Sequence of chain 1.D:
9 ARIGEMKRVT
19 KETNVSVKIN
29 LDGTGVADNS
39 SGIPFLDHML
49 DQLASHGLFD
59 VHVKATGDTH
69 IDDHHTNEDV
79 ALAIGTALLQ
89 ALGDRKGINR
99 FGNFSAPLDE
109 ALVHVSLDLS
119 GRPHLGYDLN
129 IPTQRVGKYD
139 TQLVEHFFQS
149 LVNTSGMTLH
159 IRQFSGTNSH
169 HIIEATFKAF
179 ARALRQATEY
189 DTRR

The protein below binds the small molecule below.
Small molecule (SMILES): O=P(O)(O)OC[C@H](O)[C@@H](O)c1cnc[nH]1

Sequence of chain 1.T:
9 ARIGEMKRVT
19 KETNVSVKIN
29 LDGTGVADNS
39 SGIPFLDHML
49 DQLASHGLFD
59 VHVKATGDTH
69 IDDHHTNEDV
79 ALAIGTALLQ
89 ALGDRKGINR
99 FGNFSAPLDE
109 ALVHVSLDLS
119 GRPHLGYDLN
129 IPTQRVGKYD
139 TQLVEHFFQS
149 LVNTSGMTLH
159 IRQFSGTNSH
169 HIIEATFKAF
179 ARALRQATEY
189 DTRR

Binding-site contacts:
Ligand atom C4 contacts residue HIS73 of chain 1.H at 3.5 Å.
Ligand atom C6 contacts residue HIS168 of chain 1.D at 3.7 Å.
Ligand atom C3 contacts residue MN1 of chain 1.LA at 3.5 Å.
Ligand atom O1 contacts residue MN1 of chain 1.LA at 3.1 Å.
Ligand atom C6 contacts residue HIS169 of chain 1.D at 3.7 Å.
Ligand atom C4 contacts residue GLU172 of chain 1.D at 3.9 Å.
Ligand atom N1 contacts residue HIS73 of chain 1.H at 3.4 Å (h-bond).
Ligand atom P6 contacts residue ARG98 of chain 1.T at 4.0 Å.
Ligand atom O5 contacts residue ARG98 of chain 1.T at 3.7 Å.
Ligand atom N1 contacts residue MN1 of chain 1.LA at 2.4 Å.
Ligand atom C3 contacts residue GLU172 of chain 1.D at 4.0 Å.
Ligand atom O1 contacts residue HIS46 of chain 1.D at 4.0 Å.
Ligand atom C4 contacts residue MN1 of chain 1.LA at 3.2 Å.
Ligand atom C5 contacts residue HIS73 of chain 1.H at 4.2 Å.
Ligand atom N3 contacts residue HIS72 of chain 1.H at 3.6 Å (h-bond).
Ligand atom O1 contacts residue GLU20 of chain 1.H at 3.9 Å.
Ligand atom O5 contacts residue LYS176 of chain 1.D at 3.5 Å (salt-bridge).
Ligand atom O4 contacts residue ARG98 of chain 1.T at 3.4 Å (salt-bridge).
Ligand atom C6 contacts residue GLU172 of chain 1.D at 3.8 Å.
Ligand atom N3 contacts residue GLU76 of chain 1.H at 3.6 Å.
Ligand atom C6 contacts residue MN1 of chain 1.AB at 3.4 Å.
Ligand atom N3 contacts residue MN1 of chain 1.AB at 2.6 Å.
Ligand atom O2 contacts residue GLU20 of chain 1.H at 3.9 Å.
Ligand atom O1 contacts residue HIS73 of chain 1.H at 3.9 Å.
Ligand atom O5 contacts residue HIS54 of chain 1.D at 4.2 Å.
Ligand atom C5 contacts residue GLU76 of chain 1.H at 3.8 Å.
Ligand atom C3 contacts residue HIS73 of chain 1.H at 3.5 Å.
Ligand atom O1 contacts residue GLU172 of chain 1.D at 3.0 Å (salt-bridge).
Ligand atom C6 contacts residue HIS73 of chain 1.H at 4.2 Å.
Ligand atom C2 contacts residue GLU20 of chain 1.H at 3.7 Å.
Ligand atom N1 contacts residue GLU172 of chain 1.D at 3.1 Å (salt-bridge).
Ligand atom C3 contacts residue GLU20 of chain 1.H at 3.6 Å.
Ligand atom O4 contacts residue ARG120 of chain 1.T at 3.4 Å (salt-bridge).
Ligand atom C1 contacts residue ARG120 of chain 1.T at 4.2 Å.
Ligand atom C5 contacts residue MN1 of chain 1.AB at 3.5 Å.
Ligand atom P6 contacts residue LYS176 of chain 1.D at 4.3 Å.
Ligand atom N3 contacts residue HIS169 of chain 1.D at 3.6 Å.
Ligand atom C6 contacts residue MN1 of chain 1.LA at 3.4 Å.
Ligand atom C6 contacts residue HIS72 of chain 1.H at 3.7 Å.
Ligand atom N1 contacts residue HIS168 of chain 1.D at 3.6 Å.

Sequence of chain 1.H:
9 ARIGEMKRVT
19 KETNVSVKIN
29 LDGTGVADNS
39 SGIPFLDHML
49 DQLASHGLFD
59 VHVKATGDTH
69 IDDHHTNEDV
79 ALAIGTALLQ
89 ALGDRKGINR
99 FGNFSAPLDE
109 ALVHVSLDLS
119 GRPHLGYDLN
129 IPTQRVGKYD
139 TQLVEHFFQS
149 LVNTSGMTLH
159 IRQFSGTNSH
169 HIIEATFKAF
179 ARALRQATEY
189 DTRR